Binding-site contacts:
Ligand atom C33 contacts residue ILE50 of chain 1.B at 3.7 Å (hydrophobic).
Ligand atom O14 contacts residue GLY27 of chain 1.B at 3.3 Å.
Ligand atom C15 contacts residue GLY27 of chain 1.B at 3.8 Å.
Ligand atom C32 contacts residue PRO81 of chain 1.A at 3.8 Å (hydrophobic).
Ligand atom C28 contacts residue GLY27 of chain 1.B at 3.7 Å.
Ligand atom C30 contacts residue GLY27 of chain 1.B at 3.2 Å.
Ligand atom O43 contacts residue ASP29 of chain 1.A at 3.6 Å.
Ligand atom C36 contacts residue GLY27 of chain 1.A at 3.5 Å.
Ligand atom C23 contacts residue GLY48 of chain 1.B at 3.3 Å.
Ligand atom O08 contacts residue GLY49 of chain 1.A at 3.3 Å.
Ligand atom C26 contacts residue ASP29 of chain 1.B at 3.6 Å.
Ligand atom C03 contacts residue ALA28 of chain 1.A at 3.4 Å (hydrophobic).
Ligand atom O09 contacts residue ILE50 of chain 1.B at 3.3 Å.
Ligand atom O19 contacts residue ALA28 of chain 1.B at 3.4 Å.
Ligand atom O27 contacts residue ASP29 of chain 1.B at 2.9 Å (salt-bridge).
Ligand atom C24 contacts residue ASP29 of chain 1.B at 3.7 Å.
Ligand atom O22 contacts residue ALA28 of chain 1.B at 3.8 Å.
Ligand atom C36 contacts residue LEU23 of chain 1.B at 3.6 Å (hydrophobic).
Ligand atom C26 contacts residue GLY27 of chain 1.B at 3.6 Å.
Ligand atom C06 contacts residue GLY48 of chain 1.A at 3.8 Å.
Ligand atom O22 contacts residue ILE47 of chain 1.B at 3.8 Å.
Ligand atom O43 contacts residue ASP30 of chain 1.A at 2.9 Å (salt-bridge).
Ligand atom C12 contacts residue ASP25 of chain 1.A at 3.2 Å.
Ligand atom O42 contacts residue ASP29 of chain 1.A at 3.0 Å (salt-bridge).
Ligand atom O14 contacts residue ASP25 of chain 1.A at 2.5 Å (salt-bridge).
Ligand atom O14 contacts residue ASP25 of chain 1.B at 2.6 Å (salt-bridge).
Ligand atom O22 contacts residue ASP29 of chain 1.B at 3.4 Å (salt-bridge).
Ligand atom C33 contacts residue PRO81 of chain 1.A at 3.6 Å (hydrophobic).
Ligand atom C05 contacts residue GLY48 of chain 1.A at 3.2 Å.
Ligand atom O22 contacts residue ASP30 of chain 1.B at 3.2 Å (salt-bridge).
Ligand atom C31 contacts residue VAL82 of chain 1.A at 3.8 Å (hydrophobic).
Ligand atom C13 contacts residue ASP25 of chain 1.A at 3.3 Å.
Ligand atom C02 contacts residue ALA28 of chain 1.A at 3.5 Å (hydrophobic).
Ligand atom C28 contacts residue ASP25 of chain 1.A at 3.3 Å.
Ligand atom N16 contacts residue GLY27 of chain 1.B at 3.0 Å (h-bond).
Ligand atom C32 contacts residue VAL82 of chain 1.A at 3.8 Å (hydrophobic).
Ligand atom C25 contacts residue GLY48 of chain 1.B at 3.3 Å.
Ligand atom C13 contacts residue ASP25 of chain 1.B at 3.4 Å.
Ligand atom O08 contacts residue ILE50 of chain 1.B at 3.5 Å.
Ligand atom C35 contacts residue ASP29 of chain 1.A at 3.5 Å.

A small-molecule ligand and the protein it binds are described below.
Small molecule (SMILES): CCC(CC)CN(C[C@@H](O)[C@H](Cc1ccccc1)NC(=O)O[C@H]1CO[C@H]2OCC[C@H]21)S(=O)(=O)c1ccc([C@@H](O)CO)cc1

Sequence of chain 1.B:
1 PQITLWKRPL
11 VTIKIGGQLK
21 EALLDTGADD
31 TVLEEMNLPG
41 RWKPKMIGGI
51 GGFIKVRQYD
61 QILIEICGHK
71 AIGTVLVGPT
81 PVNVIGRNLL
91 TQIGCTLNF

Sequence of chain 1.A:
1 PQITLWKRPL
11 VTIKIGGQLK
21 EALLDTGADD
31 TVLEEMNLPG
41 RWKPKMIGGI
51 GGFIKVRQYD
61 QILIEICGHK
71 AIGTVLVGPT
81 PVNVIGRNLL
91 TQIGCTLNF